A protein and the small-molecule ligand that binds it are described below.
Small molecule (SMILES): [H]/N=C/[C@H](C[C@@H]1CCNC1=O)NC(=O)[C@@H]1[C@@H]2[C@H](CN1C(=O)[C@@H](NC(=O)C(F)(F)F)C(C)(C)C)C2(C)C

Sequence of chain 1.A:
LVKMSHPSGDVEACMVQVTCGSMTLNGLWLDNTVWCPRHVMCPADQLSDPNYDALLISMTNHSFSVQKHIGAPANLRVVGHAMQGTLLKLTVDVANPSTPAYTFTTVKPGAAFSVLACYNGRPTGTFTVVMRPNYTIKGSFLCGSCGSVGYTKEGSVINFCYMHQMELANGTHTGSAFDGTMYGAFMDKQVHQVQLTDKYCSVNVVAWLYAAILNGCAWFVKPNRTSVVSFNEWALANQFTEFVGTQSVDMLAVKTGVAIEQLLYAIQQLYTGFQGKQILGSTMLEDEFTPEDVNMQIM

Binding-site contacts:
Ligand atom N2 contacts residue PHE143 of chain 1.A at 3.7 Å.
Ligand atom C23 contacts residue GLU169 of chain 1.A at 3.6 Å.
Ligand atom C8 contacts residue GLU169 of chain 1.A at 3.7 Å.
Ligand atom N1 contacts residue CYS148 of chain 1.A at 3.3 Å (h-bond).
Ligand atom C19 contacts residue HIS41 of chain 1.A at 3.8 Å.
Ligand atom F1 contacts residue GLU169 of chain 1.A at 2.6 Å.
Ligand atom C4 contacts residue CYS148 of chain 1.A at 3.5 Å (hydrophobic).
Ligand atom C19 contacts residue LEU49 of chain 1.A at 3.5 Å (hydrophobic).
Ligand atom C21 contacts residue GLU169 of chain 1.A at 3.7 Å.
Ligand atom F1 contacts residue LEU170 of chain 1.A at 3.4 Å.
Ligand atom O3 contacts residue MET168 of chain 1.A at 3.3 Å.
Ligand atom N1 contacts residue GLN167 of chain 1.A at 3.0 Å (h-bond).
Ligand atom C3 contacts residue CYS148 of chain 1.A at 1.8 Å (hydrophobic).
Ligand atom C2 contacts residue GLN167 of chain 1.A at 3.8 Å.
Ligand atom C22 contacts residue GLU169 of chain 1.A at 3.6 Å.
Ligand atom C10 contacts residue GLN192 of chain 1.A at 3.2 Å.
Ligand atom F2 contacts residue VAL193 of chain 1.A at 3.6 Å.
Ligand atom N5 contacts residue GLN167 of chain 1.A at 2.9 Å (h-bond).
Ligand atom O1 contacts residue HIS175 of chain 1.A at 3.7 Å.
Ligand atom F3 contacts residue VAL193 of chain 1.A at 2.7 Å.
Ligand atom F3 contacts residue MET168 of chain 1.A at 3.1 Å.
Ligand atom C16 contacts residue GLN192 of chain 1.A at 3.8 Å.
Ligand atom C22 contacts residue VAL193 of chain 1.A at 3.7 Å (hydrophobic).
Ligand atom F3 contacts residue GLN195 of chain 1.A at 3.2 Å.
Ligand atom C19 contacts residue ASP190 of chain 1.A at 3.7 Å.
Ligand atom N5 contacts residue HIS41 of chain 1.A at 3.4 Å.
Ligand atom O1 contacts residue GLU169 of chain 1.A at 3.7 Å.
Ligand atom C6 contacts residue CYS145 of chain 1.A at 3.6 Å (hydrophobic).
Ligand atom C9 contacts residue GLN167 of chain 1.A at 3.6 Å.
Ligand atom N5 contacts residue CYS148 of chain 1.A at 1.5 Å (h-bond).
Ligand atom O4 contacts residue GLN192 of chain 1.A at 3.4 Å.
Ligand atom F1 contacts residue MET168 of chain 1.A at 3.1 Å.
Ligand atom N4 contacts residue GLU169 of chain 1.A at 2.9 Å (salt-bridge).
Ligand atom C3 contacts residue GLN167 of chain 1.A at 3.1 Å.
Ligand atom C2 contacts residue CYS148 of chain 1.A at 2.4 Å (hydrophobic).
Ligand atom N2 contacts residue GLU169 of chain 1.A at 3.2 Å (salt-bridge).
Ligand atom O1 contacts residue PHE143 of chain 1.A at 3.6 Å.
Ligand atom O3 contacts residue GLU169 of chain 1.A at 2.9 Å (salt-bridge).
Ligand atom C22 contacts residue MET168 of chain 1.A at 3.6 Å (hydrophobic).
Ligand atom O1 contacts residue HIS166 of chain 1.A at 2.9 Å (h-bond).